Sequence of chain 1.A:
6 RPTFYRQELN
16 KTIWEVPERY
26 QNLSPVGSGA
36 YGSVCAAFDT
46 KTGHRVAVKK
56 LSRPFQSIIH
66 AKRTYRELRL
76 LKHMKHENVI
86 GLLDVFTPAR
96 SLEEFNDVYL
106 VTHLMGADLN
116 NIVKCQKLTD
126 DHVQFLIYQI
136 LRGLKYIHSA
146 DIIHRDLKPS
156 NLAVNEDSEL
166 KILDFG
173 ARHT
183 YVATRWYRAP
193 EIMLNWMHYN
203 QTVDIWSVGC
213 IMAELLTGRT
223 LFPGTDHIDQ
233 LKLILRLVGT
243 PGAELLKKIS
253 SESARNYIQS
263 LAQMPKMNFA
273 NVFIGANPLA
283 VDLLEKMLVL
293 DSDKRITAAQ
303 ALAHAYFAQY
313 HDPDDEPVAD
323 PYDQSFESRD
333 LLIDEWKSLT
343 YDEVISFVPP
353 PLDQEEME

A small-molecule ligand and the protein it binds are described below.
Small molecule (SMILES): NS(=O)(=O)c1ccc(N2C(=O)CCC2=O)nc1

Binding-site contacts:
Ligand atom C4 contacts residue ILE276 of chain 1.A at 3.3 Å (hydrophobic).
Ligand atom C4 contacts residue LEU218 of chain 1.A at 3.5 Å (hydrophobic).
Ligand atom C8 contacts residue THR219 of chain 1.A at 3.6 Å.
Ligand atom C4 contacts residue ALA278 of chain 1.A at 3.7 Å (hydrophobic).
Ligand atom C contacts residue THR219 of chain 1.A at 4.1 Å.
Ligand atom C5 contacts residue ILE276 of chain 1.A at 3.3 Å (hydrophobic).
Ligand atom C1 contacts residue VAL274 of chain 1.A at 3.4 Å (hydrophobic).
Ligand atom N1 contacts residue ILE276 of chain 1.A at 3.3 Å (h-bond).
Ligand atom O2 contacts residue ALA278 of chain 1.A at 4.2 Å.
Ligand atom C4 contacts residue GLY277 of chain 1.A at 4.1 Å.
Ligand atom C2 contacts residue ILE276 of chain 1.A at 3.9 Å (hydrophobic).
Ligand atom C3 contacts residue ILE276 of chain 1.A at 3.2 Å (hydrophobic).
Ligand atom O3 contacts residue ILE276 of chain 1.A at 3.7 Å.
Ligand atom C7 contacts residue THR219 of chain 1.A at 3.5 Å.
Ligand atom S contacts residue DMS1 of chain 1.F at 3.6 Å (h-bond).
Ligand atom O1 contacts residue DMS1 of chain 1.F at 3.7 Å.
Ligand atom O2 contacts residue THR219 of chain 1.A at 3.5 Å.
Ligand atom N2 contacts residue LEU218 of chain 1.A at 3.5 Å (h-bond).
Ligand atom O1 contacts residue VAL274 of chain 1.A at 4.2 Å.
Ligand atom C3 contacts residue LEU218 of chain 1.A at 3.3 Å (hydrophobic).
Ligand atom N1 contacts residue VAL274 of chain 1.A at 3.7 Å.
Ligand atom O2 contacts residue PHE275 of chain 1.A at 3.3 Å.
Ligand atom C4 contacts residue DMS1 of chain 1.G at 3.3 Å.
Ligand atom C6 contacts residue LEU218 of chain 1.A at 3.9 Å (hydrophobic).
Ligand atom O2 contacts residue ILE276 of chain 1.A at 3.7 Å.
Ligand atom C6 contacts residue ILE276 of chain 1.A at 3.1 Å (hydrophobic).
Ligand atom C5 contacts residue DMS1 of chain 1.G at 3.6 Å.
Ligand atom N1 contacts residue THR219 of chain 1.A at 3.9 Å.
Ligand atom N contacts residue DMS1 of chain 1.F at 2.5 Å (h-bond).
Ligand atom C2 contacts residue LEU218 of chain 1.A at 4.2 Å (hydrophobic).
Ligand atom N2 contacts residue ILE276 of chain 1.A at 3.1 Å (h-bond).
Ligand atom C3 contacts residue PHE275 of chain 1.A at 4.0 Å (hydrophobic).
Ligand atom C contacts residue DMS1 of chain 1.F at 4.0 Å.
Ligand atom C1 contacts residue THR219 of chain 1.A at 4.0 Å.
Ligand atom C5 contacts residue LEU218 of chain 1.A at 3.9 Å (hydrophobic).
Ligand atom C5 contacts residue GLY277 of chain 1.A at 4.2 Å.
Ligand atom C2 contacts residue THR219 of chain 1.A at 4.0 Å.
Ligand atom N1 contacts residue PHE275 of chain 1.A at 4.0 Å.
Ligand atom O2 contacts residue LEU218 of chain 1.A at 3.6 Å.
Ligand atom C1 contacts residue ILE276 of chain 1.A at 4.1 Å (hydrophobic).